The small molecule below binds the protein below.
Small molecule (SMILES): CC(=O)NCc1ccc(Cl)s1

Binding-site contacts:
Ligand atom C3 contacts residue ASP43 of chain 1.A at 4.3 Å.
Ligand atom C2 contacts residue CYS46 of chain 1.A at 2.6 Å (hydrophobic).
Ligand atom O1 contacts residue ASP43 of chain 1.A at 3.4 Å (salt-bridge).
Ligand atom S1 contacts residue THR217 of chain 1.A at 4.0 Å.
Ligand atom C3 contacts residue GLU169 of chain 1.A at 4.2 Å.
Ligand atom C1 contacts residue TYR220 of chain 1.A at 4.0 Å (hydrophobic).
Ligand atom CL1 contacts residue HIS219 of chain 1.A at 3.8 Å.
Ligand atom C2 contacts residue ARG44 of chain 1.A at 3.8 Å.
Ligand atom O1 contacts residue GLY42 of chain 1.A at 3.7 Å.
Ligand atom C7 contacts residue THR217 of chain 1.A at 3.8 Å.
Ligand atom C5 contacts residue SER218 of chain 1.A at 3.9 Å.
Ligand atom C1 contacts residue PHE47 of chain 1.A at 3.6 Å (hydrophobic).
Ligand atom N1 contacts residue CYS46 of chain 1.A at 3.5 Å (h-bond).
Ligand atom N1 contacts residue SER218 of chain 1.A at 2.9 Å (h-bond).
Ligand atom C1 contacts residue CYS46 of chain 1.A at 1.8 Å (hydrophobic).
Ligand atom N1 contacts residue GLY42 of chain 1.A at 4.2 Å.
Ligand atom C1 contacts residue SER218 of chain 1.A at 3.5 Å.
Ligand atom C7 contacts residue HIS219 of chain 1.A at 4.1 Å.
Ligand atom S1 contacts residue HIS219 of chain 1.A at 3.4 Å.
Ligand atom N1 contacts residue ARG44 of chain 1.A at 4.2 Å.
Ligand atom C7 contacts residue SER218 of chain 1.A at 3.7 Å.
Ligand atom C2 contacts residue GLY42 of chain 1.A at 4.2 Å.
Ligand atom C6 contacts residue SER218 of chain 1.A at 3.7 Å.
Ligand atom C3 contacts residue GLY42 of chain 1.A at 3.8 Å.
Ligand atom C4 contacts residue GLY42 of chain 1.A at 4.0 Å.
Ligand atom C4 contacts residue GLU169 of chain 1.A at 4.3 Å.
Ligand atom C2 contacts residue SER218 of chain 1.A at 3.6 Å.
Ligand atom O1 contacts residue ARG44 of chain 1.A at 2.8 Å (salt-bridge).
Ligand atom O1 contacts residue CYS46 of chain 1.A at 3.0 Å (h-bond).
Ligand atom C5 contacts residue GLU169 of chain 1.A at 3.6 Å.
Ligand atom C1 contacts residue HIS219 of chain 1.A at 4.3 Å.
Ligand atom S1 contacts residue GLY42 of chain 1.A at 3.9 Å.
Ligand atom O1 contacts residue ASN45 of chain 1.A at 3.4 Å (h-bond).
Ligand atom C4 contacts residue SER218 of chain 1.A at 3.9 Å.
Ligand atom CL1 contacts residue THR217 of chain 1.A at 3.4 Å.
Ligand atom C3 contacts residue ARG44 of chain 1.A at 3.6 Å.
Ligand atom S1 contacts residue SER218 of chain 1.A at 4.0 Å.
Ligand atom O1 contacts residue LYS41 of chain 1.A at 4.1 Å.
Ligand atom C2 contacts residue ASP43 of chain 1.A at 4.4 Å.
Ligand atom C3 contacts residue SER218 of chain 1.A at 3.9 Å.

Sequence of chain 1.A:
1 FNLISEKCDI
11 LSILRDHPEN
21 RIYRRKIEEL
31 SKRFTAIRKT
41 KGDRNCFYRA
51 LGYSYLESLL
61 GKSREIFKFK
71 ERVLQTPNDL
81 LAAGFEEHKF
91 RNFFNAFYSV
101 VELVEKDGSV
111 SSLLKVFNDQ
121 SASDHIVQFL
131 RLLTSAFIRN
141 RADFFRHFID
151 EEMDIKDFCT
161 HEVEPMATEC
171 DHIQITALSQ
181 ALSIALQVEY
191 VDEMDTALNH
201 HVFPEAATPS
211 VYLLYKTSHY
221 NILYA